Sequence of chain 1.A:
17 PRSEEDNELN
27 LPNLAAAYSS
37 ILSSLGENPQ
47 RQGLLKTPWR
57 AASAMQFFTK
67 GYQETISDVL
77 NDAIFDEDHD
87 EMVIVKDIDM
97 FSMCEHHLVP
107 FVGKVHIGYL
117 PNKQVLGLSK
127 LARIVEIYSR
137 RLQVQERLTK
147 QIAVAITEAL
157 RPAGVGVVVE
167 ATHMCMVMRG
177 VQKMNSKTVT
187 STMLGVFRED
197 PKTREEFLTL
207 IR

Sequence of chain 1.F:
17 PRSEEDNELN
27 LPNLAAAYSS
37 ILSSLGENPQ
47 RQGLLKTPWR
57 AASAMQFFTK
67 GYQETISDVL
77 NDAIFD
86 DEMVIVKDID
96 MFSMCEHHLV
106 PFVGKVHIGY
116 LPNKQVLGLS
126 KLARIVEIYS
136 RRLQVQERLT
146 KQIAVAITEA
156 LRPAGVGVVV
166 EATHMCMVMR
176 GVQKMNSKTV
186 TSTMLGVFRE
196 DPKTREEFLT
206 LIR

Binding-site contacts:
Ligand atom C3 contacts residue CYS100 of chain 1.J at 3.6 Å (hydrophobic).
Ligand atom O10 contacts residue LYS126 of chain 1.F at 3.1 Å (salt-bridge).
Ligand atom O4 contacts residue ARG56 of chain 1.A at 3.5 Å.
Ligand atom O contacts residue HIS102 of chain 1.J at 3.2 Å.
Ligand atom N contacts residue LEU122 of chain 1.F at 3.1 Å (h-bond).
Ligand atom N2 contacts residue HIS102 of chain 1.J at 3.4 Å.
Ligand atom N contacts residue GLU142 of chain 1.J at 3.2 Å (salt-bridge).
Ligand atom N1 contacts residue GLY123 of chain 1.F at 3.6 Å.
Ligand atom O8 contacts residue ARG129 of chain 1.F at 3.0 Å (salt-bridge).
Ligand atom N3 contacts residue GLU142 of chain 1.J at 3.0 Å (salt-bridge).
Ligand atom O13 contacts residue LEU124 of chain 1.F at 3.7 Å.
Ligand atom O5 contacts residue HIS103 of chain 1.J at 2.6 Å (h-bond).
Ligand atom C contacts residue LEU124 of chain 1.F at 3.5 Å (hydrophobic).
Ligand atom O10 contacts residue ARG129 of chain 1.F at 3.0 Å (salt-bridge).
Ligand atom P2 contacts residue ARG129 of chain 1.F at 3.7 Å.
Ligand atom C4 contacts residue HIS102 of chain 1.J at 3.4 Å.
Ligand atom O13 contacts residue HIS169 of chain 1.J at 3.5 Å.
Ligand atom N contacts residue VAL121 of chain 1.F at 3.7 Å.
Ligand atom N3 contacts residue LEU124 of chain 1.F at 3.5 Å.
Ligand atom C10 contacts residue VAL140 of chain 1.J at 3.7 Å (hydrophobic).
Ligand atom C10 contacts residue LEU124 of chain 1.F at 3.6 Å (hydrophobic).
Ligand atom C4 contacts residue ZN1 of chain 1.GB at 3.6 Å.
Ligand atom O8 contacts residue ARG175 of chain 1.J at 2.9 Å (salt-bridge).
Ligand atom O11 contacts residue GLY123 of chain 1.F at 3.5 Å.
Ligand atom O3 contacts residue LYS126 of chain 1.F at 2.8 Å (salt-bridge).
Ligand atom O11 contacts residue SER125 of chain 1.F at 3.6 Å.
Ligand atom N1 contacts residue LEU124 of chain 1.F at 3.3 Å (h-bond).
Ligand atom O11 contacts residue LYS126 of chain 1.F at 3.2 Å.
Ligand atom O2 contacts residue ARG56 of chain 1.A at 3.1 Å (salt-bridge).
Ligand atom O10 contacts residue SER125 of chain 1.F at 3.3 Å (h-bond).
Ligand atom O13 contacts residue VAL140 of chain 1.J at 3.2 Å.
Ligand atom O9 contacts residue ARG175 of chain 1.J at 2.9 Å (salt-bridge).
Ligand atom O9 contacts residue SER125 of chain 1.F at 3.3 Å (h-bond).
Ligand atom O13 contacts residue GLN141 of chain 1.J at 2.7 Å (h-bond).
Ligand atom P1 contacts residue HIS103 of chain 1.J at 3.7 Å.
Ligand atom O7 contacts residue LYS126 of chain 1.F at 3.5 Å (salt-bridge).
Ligand atom O3 contacts residue ASN77 of chain 1.F at 3.1 Å (h-bond).
Ligand atom C7 contacts residue ARG56 of chain 1.A at 3.4 Å.
Ligand atom O12 contacts residue SER125 of chain 1.F at 3.1 Å (h-bond).
Ligand atom O5 contacts residue ARG175 of chain 1.J at 3.3 Å (salt-bridge).

Sequence of chain 1.J:
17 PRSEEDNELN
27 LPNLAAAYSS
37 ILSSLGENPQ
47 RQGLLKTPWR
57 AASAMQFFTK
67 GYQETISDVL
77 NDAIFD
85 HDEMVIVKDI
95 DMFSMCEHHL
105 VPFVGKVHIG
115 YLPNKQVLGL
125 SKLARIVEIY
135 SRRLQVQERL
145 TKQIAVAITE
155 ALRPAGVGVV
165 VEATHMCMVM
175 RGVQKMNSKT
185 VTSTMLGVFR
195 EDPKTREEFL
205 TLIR

A small-molecule ligand and the protein it binds are described below.
Small molecule (SMILES): Nc1nc2c(ccn2[C@@H]2O[C@H](COP(=O)(O)OP(=O)(O)OP(=O)(O)O)[C@@H](O)[C@H]2O)c(=O)[nH]1